Sequence of chain 1.B:
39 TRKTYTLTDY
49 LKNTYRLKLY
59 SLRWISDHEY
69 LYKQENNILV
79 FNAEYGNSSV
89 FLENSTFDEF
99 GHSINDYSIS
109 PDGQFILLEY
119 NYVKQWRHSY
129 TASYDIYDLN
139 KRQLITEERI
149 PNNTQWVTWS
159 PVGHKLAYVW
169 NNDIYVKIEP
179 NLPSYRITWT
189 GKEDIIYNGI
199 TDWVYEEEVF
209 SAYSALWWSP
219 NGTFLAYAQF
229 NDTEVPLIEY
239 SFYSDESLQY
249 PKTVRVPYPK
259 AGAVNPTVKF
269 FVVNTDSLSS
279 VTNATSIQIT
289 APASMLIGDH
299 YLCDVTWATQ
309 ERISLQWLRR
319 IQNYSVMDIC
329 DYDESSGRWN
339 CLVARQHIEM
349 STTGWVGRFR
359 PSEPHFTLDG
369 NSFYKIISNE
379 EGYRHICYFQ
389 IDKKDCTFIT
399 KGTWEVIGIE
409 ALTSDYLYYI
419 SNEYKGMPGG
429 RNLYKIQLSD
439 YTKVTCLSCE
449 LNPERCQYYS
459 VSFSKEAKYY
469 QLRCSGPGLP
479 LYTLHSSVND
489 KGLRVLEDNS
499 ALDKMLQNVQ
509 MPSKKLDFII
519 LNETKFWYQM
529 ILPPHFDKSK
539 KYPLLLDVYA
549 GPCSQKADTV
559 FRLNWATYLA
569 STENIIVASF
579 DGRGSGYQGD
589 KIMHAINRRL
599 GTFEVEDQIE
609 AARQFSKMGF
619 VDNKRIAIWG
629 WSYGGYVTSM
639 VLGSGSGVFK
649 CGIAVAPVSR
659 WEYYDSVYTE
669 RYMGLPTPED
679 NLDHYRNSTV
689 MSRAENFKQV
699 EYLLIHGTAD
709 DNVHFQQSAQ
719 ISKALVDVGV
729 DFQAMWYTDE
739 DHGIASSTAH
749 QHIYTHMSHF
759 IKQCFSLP

This protein binds this small molecule.
Small molecule (SMILES): CC(=O)N[C@@H]1[C@@H](O)[C@H](O)[C@@H](CO)O[C@H]1O

Binding-site contacts:
Ligand atom C7 contacts residue ASN321 of chain 1.B at 3.2 Å.
Ligand atom O5 contacts residue ILE319 of chain 1.B at 3.8 Å.
Ligand atom O7 contacts residue SER349 of chain 1.B at 2.9 Å (h-bond).
Ligand atom C1 contacts residue ASN321 of chain 1.B at 1.4 Å.
Ligand atom N2 contacts residue ASN321 of chain 1.B at 2.7 Å (h-bond).
Ligand atom C3 contacts residue ASN321 of chain 1.B at 3.8 Å.
Ligand atom C8 contacts residue ASN321 of chain 1.B at 4.3 Å.
Ligand atom C8 contacts residue SER349 of chain 1.B at 4.0 Å.
Ligand atom C1 contacts residue ILE319 of chain 1.B at 4.2 Å (hydrophobic).
Ligand atom C6 contacts residue ARG596 of chain 1.B at 4.3 Å.
Ligand atom O7 contacts residue THR350 of chain 1.B at 3.5 Å.
Ligand atom C5 contacts residue ASN321 of chain 1.B at 3.7 Å.
Ligand atom O7 contacts residue ASN321 of chain 1.B at 3.3 Å (h-bond).
Ligand atom C4 contacts residue ASN321 of chain 1.B at 4.2 Å.
Ligand atom C7 contacts residue SER349 of chain 1.B at 3.6 Å.
Ligand atom C6 contacts residue ILE319 of chain 1.B at 4.2 Å (hydrophobic).
Ligand atom O6 contacts residue ARG596 of chain 1.B at 4.0 Å.
Ligand atom N2 contacts residue SER349 of chain 1.B at 4.5 Å.
Ligand atom C2 contacts residue ASN321 of chain 1.B at 2.4 Å.
Ligand atom C5 contacts residue ILE319 of chain 1.B at 4.0 Å (hydrophobic).
Ligand atom C8 contacts residue MET348 of chain 1.B at 4.2 Å (hydrophobic).
Ligand atom O5 contacts residue ASN321 of chain 1.B at 2.4 Å (h-bond).